Binding-site contacts:
Ligand atom C09 contacts residue TRP493 of chain 1.C at 3.5 Å (hydrophobic).
Ligand atom C10 contacts residue SER444 of chain 1.C at 3.3 Å.
Ligand atom C03 contacts residue TYR565 of chain 1.C at 3.4 Å (hydrophobic).
Ligand atom C11 contacts residue SER444 of chain 1.C at 3.6 Å.
Ligand atom N17 contacts residue LYS500 of chain 1.C at 3.4 Å.
Ligand atom C11 contacts residue LEU443 of chain 1.C at 4.3 Å (hydrophobic).
Ligand atom C05 contacts residue GLU501 of chain 1.C at 3.8 Å.
Ligand atom C09 contacts residue SER444 of chain 1.C at 3.3 Å.
Ligand atom C12 contacts residue SER444 of chain 1.C at 4.1 Å.
Ligand atom C03 contacts residue SER444 of chain 1.C at 3.3 Å.
Ligand atom C07 contacts residue LYS500 of chain 1.C at 3.9 Å.
Ligand atom C05 contacts residue PHE526 of chain 1.C at 3.5 Å (hydrophobic).
Ligand atom O14 contacts residue LYS500 of chain 1.C at 4.1 Å.
Ligand atom C16 contacts residue LYS500 of chain 1.C at 3.7 Å.
Ligand atom C10 contacts residue TRP493 of chain 1.C at 3.9 Å (hydrophobic).
Ligand atom C13 contacts residue SER444 of chain 1.C at 4.1 Å.
Ligand atom C08 contacts residue SER444 of chain 1.C at 3.7 Å.
Ligand atom C06 contacts residue GLU501 of chain 1.C at 3.2 Å.
Ligand atom N17 contacts residue CYS496 of chain 1.C at 3.8 Å.
Ligand atom C04 contacts residue SER444 of chain 1.C at 3.8 Å.
Ligand atom C07 contacts residue GLU501 of chain 1.C at 4.2 Å.
Ligand atom C15 contacts residue LYS500 of chain 1.C at 4.1 Å.
Ligand atom C06 contacts residue PHE526 of chain 1.C at 4.2 Å (hydrophobic).
Ligand atom C05 contacts residue TYR565 of chain 1.C at 4.4 Å (hydrophobic).
Ligand atom C04 contacts residue TYR565 of chain 1.C at 3.2 Å (hydrophobic).
Ligand atom C15 contacts residue CYS496 of chain 1.C at 4.1 Å (hydrophobic).
Ligand atom C04 contacts residue PHE526 of chain 1.C at 4.0 Å (hydrophobic).
Ligand atom C02 contacts residue SER444 of chain 1.C at 4.3 Å.

The protein below binds the small molecule below.
Small molecule (SMILES): NCCOB(c1ccccc1)c1ccccc1

Sequence of chain 1.C:
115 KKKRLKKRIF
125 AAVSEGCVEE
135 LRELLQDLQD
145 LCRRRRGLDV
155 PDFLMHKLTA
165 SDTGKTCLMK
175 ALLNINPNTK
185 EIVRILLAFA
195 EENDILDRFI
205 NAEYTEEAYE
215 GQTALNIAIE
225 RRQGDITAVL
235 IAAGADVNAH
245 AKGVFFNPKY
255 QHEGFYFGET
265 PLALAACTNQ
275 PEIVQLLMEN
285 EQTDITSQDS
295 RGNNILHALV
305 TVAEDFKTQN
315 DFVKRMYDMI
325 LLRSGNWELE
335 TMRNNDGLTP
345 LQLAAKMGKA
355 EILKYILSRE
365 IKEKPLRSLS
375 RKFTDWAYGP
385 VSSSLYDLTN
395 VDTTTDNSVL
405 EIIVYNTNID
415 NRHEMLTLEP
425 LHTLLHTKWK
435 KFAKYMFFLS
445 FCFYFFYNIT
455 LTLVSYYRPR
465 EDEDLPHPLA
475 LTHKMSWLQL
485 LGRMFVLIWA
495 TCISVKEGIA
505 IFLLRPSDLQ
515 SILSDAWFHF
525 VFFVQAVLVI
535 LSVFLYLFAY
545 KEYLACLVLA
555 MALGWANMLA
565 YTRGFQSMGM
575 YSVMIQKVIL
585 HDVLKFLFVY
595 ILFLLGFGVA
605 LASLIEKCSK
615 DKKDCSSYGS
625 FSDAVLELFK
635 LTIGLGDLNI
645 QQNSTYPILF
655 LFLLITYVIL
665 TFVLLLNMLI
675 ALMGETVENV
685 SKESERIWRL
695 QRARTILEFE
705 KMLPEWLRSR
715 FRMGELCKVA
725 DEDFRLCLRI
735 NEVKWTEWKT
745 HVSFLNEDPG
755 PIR